Sequence of chain 2.C:
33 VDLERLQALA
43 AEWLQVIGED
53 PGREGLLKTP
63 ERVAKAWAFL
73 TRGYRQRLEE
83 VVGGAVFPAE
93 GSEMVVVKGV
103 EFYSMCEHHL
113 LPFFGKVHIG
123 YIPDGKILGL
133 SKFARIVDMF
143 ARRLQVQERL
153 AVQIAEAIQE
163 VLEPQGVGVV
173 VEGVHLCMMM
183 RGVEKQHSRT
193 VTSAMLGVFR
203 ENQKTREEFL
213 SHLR

This protein binds this small molecule.
Small molecule (SMILES): Nc1nc2c([nH]c(=O)n2[C@@H]2O[C@H](CO[P](=O)(O)O[P](=O)(O)OP(=O)(O)O)[C@@H](O)[C@H]2O)c(=O)[nH]1

Sequence of chain 1.C:
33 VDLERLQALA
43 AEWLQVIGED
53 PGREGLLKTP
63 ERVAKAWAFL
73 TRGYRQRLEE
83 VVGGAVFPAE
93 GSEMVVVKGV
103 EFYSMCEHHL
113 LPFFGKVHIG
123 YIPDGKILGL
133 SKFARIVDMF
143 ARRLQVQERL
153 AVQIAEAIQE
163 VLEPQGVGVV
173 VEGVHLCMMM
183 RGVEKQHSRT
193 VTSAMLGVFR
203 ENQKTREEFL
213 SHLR

Sequence of chain 1.D:
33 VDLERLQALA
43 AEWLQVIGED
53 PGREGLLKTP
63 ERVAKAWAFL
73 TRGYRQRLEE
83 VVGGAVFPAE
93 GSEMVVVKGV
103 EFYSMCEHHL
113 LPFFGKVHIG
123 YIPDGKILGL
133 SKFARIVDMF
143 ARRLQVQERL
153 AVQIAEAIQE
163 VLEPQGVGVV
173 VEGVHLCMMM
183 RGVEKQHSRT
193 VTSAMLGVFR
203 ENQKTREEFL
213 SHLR

Binding-site contacts:
Ligand atom O1G contacts residue LYS134 of chain 1.D at 2.9 Å (salt-bridge).
Ligand atom O2A contacts residue LYS134 of chain 1.D at 3.1 Å (salt-bridge).
Ligand atom O8 contacts residue CYS179 of chain 1.C at 3.2 Å (h-bond).
Ligand atom O1G contacts residue SER133 of chain 1.D at 3.4 Å.
Ligand atom O2' contacts residue LEU132 of chain 1.D at 3.4 Å (h-bond).
Ligand atom O1A contacts residue ARG64 of chain 2.C at 2.8 Å (salt-bridge).
Ligand atom N2 contacts residue GLU150 of chain 1.C at 2.6 Å (salt-bridge).
Ligand atom O2' contacts residue SER133 of chain 1.D at 2.7 Å (h-bond).
Ligand atom O1B contacts residue HIS111 of chain 1.C at 2.6 Å (h-bond).
Ligand atom O3A contacts residue ARG64 of chain 2.C at 3.2 Å.
Ligand atom C2 contacts residue LEU132 of chain 1.D at 3.5 Å (hydrophobic).
Ligand atom N3 contacts residue GLY131 of chain 1.D at 3.5 Å.
Ligand atom C4 contacts residue HIS110 of chain 1.C at 3.6 Å.
Ligand atom O3' contacts residue LYS134 of chain 1.D at 3.2 Å.
Ligand atom O1G contacts residue ARG137 of chain 1.D at 2.8 Å (salt-bridge).
Ligand atom O1B contacts residue ARG183 of chain 1.C at 3.3 Å (salt-bridge).
Ligand atom O2G contacts residue SER133 of chain 1.D at 3.4 Å (h-bond).
Ligand atom O8 contacts residue HIS110 of chain 1.C at 3.5 Å (h-bond).
Ligand atom O6 contacts residue GLN149 of chain 1.C at 2.7 Å (h-bond).
Ligand atom C2 contacts residue GLU150 of chain 1.C at 3.5 Å.
Ligand atom N2 contacts residue LEU130 of chain 1.D at 3.0 Å (h-bond).
Ligand atom N7 contacts residue CYS108 of chain 1.C at 3.6 Å.
Ligand atom O3' contacts residue GLY131 of chain 1.D at 3.6 Å.
Ligand atom O8 contacts residue ZN1 of chain 1.J at 2.0 Å.
Ligand atom O3G contacts residue ARG137 of chain 1.D at 3.0 Å (salt-bridge).
Ligand atom O3G contacts residue ARG183 of chain 1.C at 2.8 Å (salt-bridge).
Ligand atom O3B contacts residue LYS134 of chain 1.D at 3.1 Å (salt-bridge).
Ligand atom O8 contacts residue HIS111 of chain 1.C at 3.4 Å (h-bond).
Ligand atom N9 contacts residue HIS110 of chain 1.C at 3.3 Å (h-bond).
Ligand atom O2G contacts residue ARG183 of chain 1.C at 2.9 Å (salt-bridge).
Ligand atom O6 contacts residue VAL148 of chain 1.C at 3.1 Å.
Ligand atom C8 contacts residue HIS110 of chain 1.C at 3.2 Å.
Ligand atom O5' contacts residue ALA87 of chain 1.D at 3.4 Å.
Ligand atom C8 contacts residue ZN1 of chain 1.J at 3.1 Å.
Ligand atom N1 contacts residue GLU150 of chain 1.C at 2.8 Å (salt-bridge).
Ligand atom O3' contacts residue SER133 of chain 1.D at 3.4 Å.
Ligand atom N3 contacts residue LEU132 of chain 1.D at 3.2 Å (h-bond).
Ligand atom O4' contacts residue HIS110 of chain 1.C at 3.4 Å.
Ligand atom N7 contacts residue HIS110 of chain 1.C at 3.4 Å (h-bond).
Ligand atom C1' contacts residue GLY131 of chain 1.D at 3.5 Å.